This small molecule binds to this protein.
Small molecule (SMILES): CCN(CC)CCNC(=O)CSc1nc(N)c2c3c(sc2n1)CCC3

Sequence of chain 5.A:
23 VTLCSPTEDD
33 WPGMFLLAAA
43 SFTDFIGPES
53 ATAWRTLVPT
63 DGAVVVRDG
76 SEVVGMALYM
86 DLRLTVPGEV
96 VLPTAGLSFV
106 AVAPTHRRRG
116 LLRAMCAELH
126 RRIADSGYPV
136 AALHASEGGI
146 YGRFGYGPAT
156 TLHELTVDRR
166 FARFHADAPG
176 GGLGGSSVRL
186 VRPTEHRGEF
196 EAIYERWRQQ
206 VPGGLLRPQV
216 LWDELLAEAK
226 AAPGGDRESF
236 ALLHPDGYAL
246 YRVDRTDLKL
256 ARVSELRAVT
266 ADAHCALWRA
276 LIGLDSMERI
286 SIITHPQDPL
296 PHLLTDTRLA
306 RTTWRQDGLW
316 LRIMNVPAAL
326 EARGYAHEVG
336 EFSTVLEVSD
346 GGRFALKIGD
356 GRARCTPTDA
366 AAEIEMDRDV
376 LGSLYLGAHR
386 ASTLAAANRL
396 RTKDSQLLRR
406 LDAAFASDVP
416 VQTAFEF

Binding-site contacts:
Ligand atom C06 contacts residue GLU421 of chain 5.A at 3.8 Å.
Ligand atom C02 contacts residue SER103 of chain 5.A at 3.8 Å.
Ligand atom C22 contacts residue TRP56 of chain 5.A at 3.8 Å (hydrophobic).
Ligand atom C06 contacts residue TRP56 of chain 5.A at 4.0 Å (hydrophobic).
Ligand atom C20 contacts residue TRP56 of chain 5.A at 3.7 Å (hydrophobic).
Ligand atom O16 contacts residue GLU421 of chain 5.A at 3.3 Å.
Ligand atom C13 contacts residue ASP46 of chain 5.A at 3.4 Å.
Ligand atom N01 contacts residue MET85 of chain 5.A at 3.5 Å.
Ligand atom N17 contacts residue TRP56 of chain 5.A at 3.8 Å.
Ligand atom S19 contacts residue ALA53 of chain 5.A at 3.9 Å.
Ligand atom C07 contacts residue GLU421 of chain 5.A at 3.9 Å.
Ligand atom C18 contacts residue TRP56 of chain 5.A at 3.8 Å (hydrophobic).
Ligand atom C14 contacts residue ASP46 of chain 5.A at 3.3 Å.
Ligand atom C15 contacts residue PHE104 of chain 5.A at 3.9 Å (hydrophobic).
Ligand atom N08 contacts residue GLU421 of chain 5.A at 3.7 Å.
Ligand atom N01 contacts residue TRP56 of chain 5.A at 3.7 Å.
Ligand atom C15 contacts residue PHE44 of chain 5.A at 4.0 Å (hydrophobic).
Ligand atom C25 contacts residue LEU83 of chain 5.A at 4.0 Å (hydrophobic).
Ligand atom C21 contacts residue PHE104 of chain 5.A at 3.7 Å (hydrophobic).
Ligand atom S05 contacts residue ILE48 of chain 5.A at 4.0 Å.
Ligand atom N01 contacts residue SER103 of chain 5.A at 2.8 Å (h-bond).
Ligand atom C12 contacts residue PHE44 of chain 5.A at 3.5 Å (hydrophobic).
Ligand atom C04 contacts residue TRP56 of chain 5.A at 3.8 Å (hydrophobic).
Ligand atom C02 contacts residue TRP56 of chain 5.A at 3.7 Å (hydrophobic).
Ligand atom C09 contacts residue PHE422 of chain 5.A at 3.3 Å (hydrophobic).
Ligand atom C25 contacts residue PHE104 of chain 5.A at 4.0 Å (hydrophobic).
Ligand atom C23 contacts residue PHE104 of chain 5.A at 3.8 Å (hydrophobic).
Ligand atom C02 contacts residue PHE422 of chain 5.A at 3.7 Å (hydrophobic).
Ligand atom C24 contacts residue LEU83 of chain 5.A at 3.8 Å (hydrophobic).
Ligand atom N17 contacts residue ILE48 of chain 5.A at 4.0 Å.
Ligand atom N03 contacts residue PHE422 of chain 5.A at 3.6 Å.
Ligand atom C21 contacts residue TRP56 of chain 5.A at 3.6 Å (hydrophobic).
Ligand atom N01 contacts residue PHE422 of chain 5.A at 2.9 Å (h-bond).
Ligand atom N03 contacts residue TRP56 of chain 5.A at 3.8 Å.
Ligand atom S19 contacts residue PHE104 of chain 5.A at 3.7 Å.
Ligand atom N08 contacts residue ASP46 of chain 5.A at 4.0 Å.
Ligand atom N11 contacts residue ASP46 of chain 5.A at 3.4 Å (salt-bridge).
Ligand atom C12 contacts residue ASP46 of chain 5.A at 4.0 Å.
Ligand atom C10 contacts residue PHE422 of chain 5.A at 3.7 Å (hydrophobic).
Ligand atom C22 contacts residue PHE104 of chain 5.A at 3.5 Å (hydrophobic).